A protein and the small-molecule ligand that binds it are described below.
Small molecule (SMILES): O=C(O)c1ccc(Oc2cccc(COc3cccc(-c4c(C(=O)O)[nH]c5ccccc45)c3)c2)cc1

Binding-site contacts:
Ligand atom O19 contacts residue ARG58 of chain 2.A at 3.5 Å (salt-bridge).
Ligand atom C22 contacts residue VAL59 of chain 2.A at 3.6 Å (hydrophobic).
Ligand atom C05 contacts residue GLN48 of chain 2.A at 3.6 Å.
Ligand atom C23 contacts residue LEU60 of chain 2.A at 3.7 Å (hydrophobic).
Ligand atom C20 contacts residue LEU60 of chain 2.A at 3.9 Å (hydrophobic).
Ligand atom C12 contacts residue ARG58 of chain 2.A at 3.8 Å.
Ligand atom O18 contacts residue PRO61 of chain 2.A at 2.8 Å.
Ligand atom C22 contacts residue LEU60 of chain 2.A at 3.1 Å (hydrophobic).
Ligand atom C08 contacts residue PRO26 of chain 2.A at 3.3 Å (hydrophobic).
Ligand atom O17 contacts residue PRO61 of chain 2.A at 3.9 Å.
Ligand atom C33 contacts residue PRO61 of chain 2.A at 3.9 Å (hydrophobic).
Ligand atom C16 contacts residue PRO61 of chain 2.A at 3.6 Å (hydrophobic).
Ligand atom C06 contacts residue PRO47 of chain 2.A at 3.4 Å (hydrophobic).
Ligand atom C29 contacts residue ASP54 of chain 2.A at 2.7 Å.
Ligand atom C02 contacts residue PRO47 of chain 2.A at 3.8 Å (hydrophobic).
Ligand atom O18 contacts residue LEU60 of chain 2.A at 3.9 Å.
Ligand atom C22 contacts residue ARG58 of chain 2.A at 3.3 Å.
Ligand atom O35 contacts residue SER55 of chain 2.A at 3.1 Å.
Ligand atom O17 contacts residue PRO26 of chain 2.A at 3.3 Å.
Ligand atom C21 contacts residue VAL59 of chain 2.A at 3.1 Å (hydrophobic).
Ligand atom C28 contacts residue ASP54 of chain 2.A at 3.6 Å.
Ligand atom C01 contacts residue PRO47 of chain 2.A at 3.5 Å (hydrophobic).
Ligand atom C23 contacts residue ARG58 of chain 2.A at 3.4 Å.
Ligand atom C23 contacts residue PHE66 of chain 2.A at 3.5 Å (hydrophobic).
Ligand atom C03 contacts residue PRO26 of chain 2.A at 3.9 Å (hydrophobic).
Ligand atom C05 contacts residue PRO47 of chain 2.A at 3.2 Å (hydrophobic).
Ligand atom C28 contacts residue PRO68 of chain 2.A at 3.9 Å (hydrophobic).
Ligand atom C16 contacts residue PRO26 of chain 2.A at 3.3 Å (hydrophobic).
Ligand atom O19 contacts residue VAL59 of chain 2.A at 3.5 Å (h-bond).
Ligand atom C30 contacts residue ASP54 of chain 2.A at 3.3 Å.
Ligand atom C04 contacts residue PRO47 of chain 2.A at 3.9 Å (hydrophobic).
Ligand atom C34 contacts residue ASP54 of chain 2.A at 3.5 Å.
Ligand atom N07 contacts residue PRO26 of chain 2.A at 2.7 Å.
Ligand atom C21 contacts residue ARG58 of chain 2.A at 3.9 Å.
Ligand atom O35 contacts residue ASP54 of chain 2.A at 3.9 Å.
Ligand atom C21 contacts residue LEU60 of chain 2.A at 3.2 Å (hydrophobic).
Ligand atom C11 contacts residue VAL59 of chain 2.A at 3.9 Å (hydrophobic).
Ligand atom C06 contacts residue GLN48 of chain 2.A at 3.2 Å.
Ligand atom C34 contacts residue SER55 of chain 2.A at 3.5 Å.
Ligand atom O26 contacts residue PHE66 of chain 2.A at 3.8 Å.

Sequence of chain 2.A:
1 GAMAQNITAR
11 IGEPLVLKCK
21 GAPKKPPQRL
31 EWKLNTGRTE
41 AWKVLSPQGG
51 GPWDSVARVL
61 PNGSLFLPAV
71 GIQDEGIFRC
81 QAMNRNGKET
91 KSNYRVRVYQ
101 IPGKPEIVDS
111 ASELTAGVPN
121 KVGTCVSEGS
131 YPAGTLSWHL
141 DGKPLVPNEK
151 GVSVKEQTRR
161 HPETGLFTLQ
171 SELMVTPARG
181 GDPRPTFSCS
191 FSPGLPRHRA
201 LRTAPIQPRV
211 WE